Binding-site contacts:
Ligand atom N contacts residue SER139 of chain 1.A at 4.1 Å.
Ligand atom OE2 contacts residue THR140 of chain 1.A at 3.0 Å (h-bond).
Ligand atom OE1 contacts residue THR140 of chain 1.A at 2.8 Å (h-bond).
Ligand atom N contacts residue THR88 of chain 1.A at 2.9 Å (h-bond).
Ligand atom CD contacts residue LEU135 of chain 1.A at 4.1 Å (hydrophobic).
Ligand atom CB contacts residue TYR58 of chain 1.A at 3.7 Å (hydrophobic).
Ligand atom OXT contacts residue ARG93 of chain 1.A at 2.8 Å (salt-bridge).
Ligand atom OXT contacts residue TYR58 of chain 1.A at 3.6 Å.
Ligand atom CA contacts residue SER139 of chain 1.A at 3.3 Å.
Ligand atom CA contacts residue THR88 of chain 1.A at 3.5 Å.
Ligand atom N contacts residue PRO86 of chain 1.A at 3.0 Å (h-bond).
Ligand atom OXT contacts residue THR88 of chain 1.A at 2.9 Å (h-bond).
Ligand atom C contacts residue THR88 of chain 1.A at 3.7 Å.
Ligand atom OE1 contacts residue GLU190 of chain 1.A at 4.1 Å.
Ligand atom N contacts residue GLU190 of chain 1.A at 2.8 Å (salt-bridge).
Ligand atom CD contacts residue THR140 of chain 1.A at 3.3 Å.
Ligand atom CD contacts residue GLU190 of chain 1.A at 4.1 Å.
Ligand atom OE2 contacts residue SER139 of chain 1.A at 3.2 Å (h-bond).
Ligand atom CG contacts residue GLU190 of chain 1.A at 3.6 Å.
Ligand atom OXT contacts residue SER139 of chain 1.A at 4.0 Å.
Ligand atom C contacts residue SER139 of chain 1.A at 3.4 Å.
Ligand atom O contacts residue GLY138 of chain 1.A at 3.4 Å.
Ligand atom CB contacts residue LEU135 of chain 1.A at 4.4 Å (hydrophobic).
Ligand atom OXT contacts residue LEU87 of chain 1.A at 3.7 Å.
Ligand atom C contacts residue TYR58 of chain 1.A at 3.8 Å (hydrophobic).
Ligand atom N contacts residue TYR217 of chain 1.A at 3.8 Å.
Ligand atom O contacts residue TYR58 of chain 1.A at 3.5 Å.
Ligand atom CA contacts residue GLU190 of chain 1.A at 3.4 Å.
Ligand atom O contacts residue SER139 of chain 1.A at 2.9 Å (h-bond).
Ligand atom OE2 contacts residue GLY138 of chain 1.A at 3.6 Å.
Ligand atom O contacts residue ARG93 of chain 1.A at 2.8 Å (salt-bridge).
Ligand atom CG contacts residue LEU135 of chain 1.A at 3.9 Å (hydrophobic).
Ligand atom CG contacts residue MET193 of chain 1.A at 4.4 Å (hydrophobic).
Ligand atom N contacts residue TYR58 of chain 1.A at 4.1 Å.
Ligand atom C contacts residue ARG93 of chain 1.A at 3.5 Å.
Ligand atom CA contacts residue TYR58 of chain 1.A at 4.2 Å (hydrophobic).
Ligand atom CB contacts residue GLU190 of chain 1.A at 4.1 Å.
Ligand atom OXT contacts residue PRO86 of chain 1.A at 3.8 Å.
Ligand atom OE1 contacts residue LEU189 of chain 1.A at 4.4 Å.
Ligand atom CA contacts residue PRO86 of chain 1.A at 4.2 Å (hydrophobic).

Sequence of chain 1.A:
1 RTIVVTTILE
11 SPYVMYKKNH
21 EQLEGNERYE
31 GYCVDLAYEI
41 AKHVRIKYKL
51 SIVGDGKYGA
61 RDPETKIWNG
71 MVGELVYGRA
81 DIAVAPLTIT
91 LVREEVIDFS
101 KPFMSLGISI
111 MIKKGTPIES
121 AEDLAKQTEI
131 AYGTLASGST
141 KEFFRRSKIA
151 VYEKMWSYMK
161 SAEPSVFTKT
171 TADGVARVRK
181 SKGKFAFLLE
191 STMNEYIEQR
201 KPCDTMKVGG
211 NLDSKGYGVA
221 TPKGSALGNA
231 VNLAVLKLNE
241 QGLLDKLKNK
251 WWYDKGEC

This protein binds this small molecule.
Small molecule (SMILES): N[C@@H](CCC(=O)O)C(=O)O